Sequence of chain 1.D:
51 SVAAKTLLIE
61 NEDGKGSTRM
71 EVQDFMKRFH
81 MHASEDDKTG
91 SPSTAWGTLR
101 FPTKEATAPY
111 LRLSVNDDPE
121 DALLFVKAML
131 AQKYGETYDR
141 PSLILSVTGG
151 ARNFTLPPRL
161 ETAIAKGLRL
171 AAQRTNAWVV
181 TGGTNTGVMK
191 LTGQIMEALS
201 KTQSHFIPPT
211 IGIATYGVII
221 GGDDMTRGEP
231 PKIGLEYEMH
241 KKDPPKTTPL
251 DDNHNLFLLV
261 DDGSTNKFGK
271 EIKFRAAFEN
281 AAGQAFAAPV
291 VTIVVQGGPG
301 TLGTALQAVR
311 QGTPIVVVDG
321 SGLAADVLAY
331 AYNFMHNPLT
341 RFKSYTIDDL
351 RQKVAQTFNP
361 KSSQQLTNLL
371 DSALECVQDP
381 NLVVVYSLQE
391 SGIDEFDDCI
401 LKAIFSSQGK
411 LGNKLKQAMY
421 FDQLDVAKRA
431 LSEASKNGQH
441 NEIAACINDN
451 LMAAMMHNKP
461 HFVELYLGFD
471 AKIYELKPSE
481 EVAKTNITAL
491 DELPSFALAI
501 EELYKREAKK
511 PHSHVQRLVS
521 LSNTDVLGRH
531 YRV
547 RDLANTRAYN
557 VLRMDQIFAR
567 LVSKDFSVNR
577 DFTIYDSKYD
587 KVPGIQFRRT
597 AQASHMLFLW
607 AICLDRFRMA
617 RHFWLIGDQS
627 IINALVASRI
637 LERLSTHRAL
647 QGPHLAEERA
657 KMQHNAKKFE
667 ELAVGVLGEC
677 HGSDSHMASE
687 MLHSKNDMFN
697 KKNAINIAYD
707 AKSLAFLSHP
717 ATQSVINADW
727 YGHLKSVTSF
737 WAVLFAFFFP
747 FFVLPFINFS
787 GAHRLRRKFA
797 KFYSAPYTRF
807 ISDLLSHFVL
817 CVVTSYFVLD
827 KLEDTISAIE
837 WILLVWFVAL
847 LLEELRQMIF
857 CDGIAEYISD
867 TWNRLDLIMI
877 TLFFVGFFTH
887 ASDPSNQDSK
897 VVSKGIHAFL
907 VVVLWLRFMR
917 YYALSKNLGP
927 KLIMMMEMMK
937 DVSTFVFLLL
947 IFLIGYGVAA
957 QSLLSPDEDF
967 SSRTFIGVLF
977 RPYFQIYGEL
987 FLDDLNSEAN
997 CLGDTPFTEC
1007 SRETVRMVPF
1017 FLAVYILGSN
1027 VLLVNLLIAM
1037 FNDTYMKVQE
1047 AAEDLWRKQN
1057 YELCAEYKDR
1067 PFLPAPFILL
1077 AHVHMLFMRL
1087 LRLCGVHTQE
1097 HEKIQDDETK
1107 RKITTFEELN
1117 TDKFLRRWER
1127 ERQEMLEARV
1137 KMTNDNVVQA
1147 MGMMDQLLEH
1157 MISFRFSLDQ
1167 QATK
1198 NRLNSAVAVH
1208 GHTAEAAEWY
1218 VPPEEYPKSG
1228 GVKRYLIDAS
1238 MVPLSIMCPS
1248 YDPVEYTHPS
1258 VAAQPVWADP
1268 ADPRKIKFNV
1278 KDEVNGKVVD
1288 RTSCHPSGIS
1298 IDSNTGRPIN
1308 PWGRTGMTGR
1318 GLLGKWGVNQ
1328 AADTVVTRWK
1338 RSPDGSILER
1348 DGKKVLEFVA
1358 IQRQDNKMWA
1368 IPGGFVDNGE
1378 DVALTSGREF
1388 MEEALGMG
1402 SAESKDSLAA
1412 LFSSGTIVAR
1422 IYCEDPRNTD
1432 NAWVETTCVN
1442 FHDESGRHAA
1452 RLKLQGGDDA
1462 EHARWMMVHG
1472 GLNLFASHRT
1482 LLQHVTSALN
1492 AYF

A small-molecule ligand and the protein it binds are described below.
Small molecule (SMILES): CC(C)CCC[C@@H](C)[C@H]1CC[C@H]2[C@@H]3CC=C4C[C@@H](O)CC[C@]4(C)[C@H]3CC[C@]12C

Binding-site contacts:
Ligand atom C27 contacts residue TYR979 of chain 1.D at 4.1 Å (hydrophobic).
Ligand atom C16 contacts residue TYR979 of chain 1.D at 3.7 Å (hydrophobic).
Ligand atom C27 contacts residue VAL942 of chain 1.D at 3.8 Å (hydrophobic).
Ligand atom C25 contacts residue LEU949 of chain 1.D at 3.7 Å (hydrophobic).
Ligand atom C15 contacts residue LEU975 of chain 1.D at 3.8 Å (hydrophobic).
Ligand atom C6 contacts residue ILE972 of chain 1.D at 4.2 Å (hydrophobic).
Ligand atom C18 contacts residue PHE1016 of chain 1.C at 4.0 Å (hydrophobic).
Ligand atom O1 contacts residue ILE972 of chain 1.D at 3.9 Å.
Ligand atom C26 contacts residue LEU949 of chain 1.D at 4.0 Å (hydrophobic).
Ligand atom C19 contacts residue PHE1016 of chain 1.C at 4.0 Å (hydrophobic).
Ligand atom C25 contacts residue LEU945 of chain 1.D at 4.1 Å (hydrophobic).
Ligand atom C3 contacts residue ARG1012 of chain 1.C at 4.1 Å.
Ligand atom C19 contacts residue PRO1015 of chain 1.C at 4.1 Å (hydrophobic).
Ligand atom C7 contacts residue PRO1015 of chain 1.C at 4.0 Å (hydrophobic).
Ligand atom C10 contacts residue ARG1012 of chain 1.C at 4.2 Å.
Ligand atom C18 contacts residue ALA1019 of chain 1.C at 3.8 Å (hydrophobic).
Ligand atom O1 contacts residue PHE1003 of chain 1.C at 2.5 Å (h-bond).
Ligand atom C1 contacts residue CLR1 of chain 1.IA at 3.7 Å.
Ligand atom C19 contacts residue ARG1012 of chain 1.C at 3.2 Å.
Ligand atom C24 contacts residue LEU946 of chain 1.D at 4.2 Å (hydrophobic).
Ligand atom C16 contacts residue LEU975 of chain 1.D at 3.7 Å (hydrophobic).
Ligand atom C6 contacts residue PHE976 of chain 1.D at 3.7 Å (hydrophobic).
Ligand atom C4 contacts residue ARG1012 of chain 1.C at 3.5 Å.
Ligand atom C3 contacts residue ILE972 of chain 1.D at 3.8 Å (hydrophobic).
Ligand atom C4 contacts residue PHE1003 of chain 1.C at 3.9 Å (hydrophobic).
Ligand atom C3 contacts residue PHE1003 of chain 1.C at 3.6 Å (hydrophobic).
Ligand atom C5 contacts residue PRO1015 of chain 1.C at 4.0 Å (hydrophobic).
Ligand atom C4 contacts residue ILE972 of chain 1.D at 4.2 Å (hydrophobic).
Ligand atom C2 contacts residue CLR1 of chain 1.IA at 3.6 Å.
Ligand atom C15 contacts residue TYR979 of chain 1.D at 4.2 Å (hydrophobic).
Ligand atom O1 contacts residue ARG1012 of chain 1.C at 3.3 Å.
Ligand atom C7 contacts residue PHE976 of chain 1.D at 3.5 Å (hydrophobic).
Ligand atom C24 contacts residue LEU949 of chain 1.D at 4.0 Å (hydrophobic).
Ligand atom C6 contacts residue PRO1015 of chain 1.C at 3.6 Å (hydrophobic).
Ligand atom C2 contacts residue ARG1012 of chain 1.C at 3.9 Å.
Ligand atom C26 contacts residue LEU945 of chain 1.D at 3.9 Å (hydrophobic).
Ligand atom C26 contacts residue LEU946 of chain 1.D at 3.5 Å (hydrophobic).
Ligand atom C5 contacts residue ARG1012 of chain 1.C at 4.1 Å.
Ligand atom C22 contacts residue TYR979 of chain 1.D at 3.9 Å (hydrophobic).
Ligand atom C26 contacts residue VAL942 of chain 1.D at 3.6 Å (hydrophobic).

Sequence of chain 1.C:
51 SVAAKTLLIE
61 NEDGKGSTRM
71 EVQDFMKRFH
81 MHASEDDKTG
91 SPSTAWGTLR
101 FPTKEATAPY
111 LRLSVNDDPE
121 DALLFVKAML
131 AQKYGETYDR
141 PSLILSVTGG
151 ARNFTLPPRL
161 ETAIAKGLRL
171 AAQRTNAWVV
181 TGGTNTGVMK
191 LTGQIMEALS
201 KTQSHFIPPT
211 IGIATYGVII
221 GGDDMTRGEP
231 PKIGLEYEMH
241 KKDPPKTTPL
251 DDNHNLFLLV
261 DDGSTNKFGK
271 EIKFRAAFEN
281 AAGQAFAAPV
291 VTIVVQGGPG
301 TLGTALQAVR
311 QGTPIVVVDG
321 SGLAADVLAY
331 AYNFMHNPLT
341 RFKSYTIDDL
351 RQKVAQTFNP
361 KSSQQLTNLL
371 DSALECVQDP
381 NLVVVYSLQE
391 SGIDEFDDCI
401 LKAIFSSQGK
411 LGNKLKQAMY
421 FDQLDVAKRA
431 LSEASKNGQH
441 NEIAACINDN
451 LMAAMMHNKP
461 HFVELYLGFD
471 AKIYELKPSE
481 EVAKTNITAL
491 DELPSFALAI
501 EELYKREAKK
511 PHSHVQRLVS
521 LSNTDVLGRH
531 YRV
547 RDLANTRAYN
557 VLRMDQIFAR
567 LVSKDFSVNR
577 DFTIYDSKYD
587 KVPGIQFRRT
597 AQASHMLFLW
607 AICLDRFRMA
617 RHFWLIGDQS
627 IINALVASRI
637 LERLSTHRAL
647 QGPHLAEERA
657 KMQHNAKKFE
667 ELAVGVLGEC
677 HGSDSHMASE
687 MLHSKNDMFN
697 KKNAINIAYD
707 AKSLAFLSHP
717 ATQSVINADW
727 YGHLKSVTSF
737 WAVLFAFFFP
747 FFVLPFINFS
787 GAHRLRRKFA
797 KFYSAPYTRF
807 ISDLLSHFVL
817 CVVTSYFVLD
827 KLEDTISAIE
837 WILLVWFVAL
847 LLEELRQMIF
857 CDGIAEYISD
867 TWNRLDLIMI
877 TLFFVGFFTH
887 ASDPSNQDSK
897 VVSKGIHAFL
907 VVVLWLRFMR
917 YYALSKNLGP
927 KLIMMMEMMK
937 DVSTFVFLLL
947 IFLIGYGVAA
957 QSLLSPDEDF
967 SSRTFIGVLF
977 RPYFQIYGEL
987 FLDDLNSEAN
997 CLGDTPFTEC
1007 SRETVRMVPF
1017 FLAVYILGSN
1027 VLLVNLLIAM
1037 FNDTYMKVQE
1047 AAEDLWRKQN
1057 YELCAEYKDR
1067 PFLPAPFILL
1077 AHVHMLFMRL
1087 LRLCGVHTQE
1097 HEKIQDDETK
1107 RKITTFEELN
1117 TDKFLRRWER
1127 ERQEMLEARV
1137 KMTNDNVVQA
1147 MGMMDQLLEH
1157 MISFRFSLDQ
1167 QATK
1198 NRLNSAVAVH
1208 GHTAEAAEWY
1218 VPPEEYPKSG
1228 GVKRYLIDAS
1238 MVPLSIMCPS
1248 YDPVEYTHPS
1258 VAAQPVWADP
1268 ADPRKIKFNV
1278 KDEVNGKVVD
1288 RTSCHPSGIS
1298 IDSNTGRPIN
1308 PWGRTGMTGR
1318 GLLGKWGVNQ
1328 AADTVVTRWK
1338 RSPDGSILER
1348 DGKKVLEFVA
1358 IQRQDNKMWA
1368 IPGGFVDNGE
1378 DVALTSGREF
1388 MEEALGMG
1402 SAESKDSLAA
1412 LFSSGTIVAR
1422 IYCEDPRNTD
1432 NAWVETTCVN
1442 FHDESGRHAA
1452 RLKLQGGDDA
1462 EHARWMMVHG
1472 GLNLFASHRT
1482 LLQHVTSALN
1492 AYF